Sequence of chain 1.A:
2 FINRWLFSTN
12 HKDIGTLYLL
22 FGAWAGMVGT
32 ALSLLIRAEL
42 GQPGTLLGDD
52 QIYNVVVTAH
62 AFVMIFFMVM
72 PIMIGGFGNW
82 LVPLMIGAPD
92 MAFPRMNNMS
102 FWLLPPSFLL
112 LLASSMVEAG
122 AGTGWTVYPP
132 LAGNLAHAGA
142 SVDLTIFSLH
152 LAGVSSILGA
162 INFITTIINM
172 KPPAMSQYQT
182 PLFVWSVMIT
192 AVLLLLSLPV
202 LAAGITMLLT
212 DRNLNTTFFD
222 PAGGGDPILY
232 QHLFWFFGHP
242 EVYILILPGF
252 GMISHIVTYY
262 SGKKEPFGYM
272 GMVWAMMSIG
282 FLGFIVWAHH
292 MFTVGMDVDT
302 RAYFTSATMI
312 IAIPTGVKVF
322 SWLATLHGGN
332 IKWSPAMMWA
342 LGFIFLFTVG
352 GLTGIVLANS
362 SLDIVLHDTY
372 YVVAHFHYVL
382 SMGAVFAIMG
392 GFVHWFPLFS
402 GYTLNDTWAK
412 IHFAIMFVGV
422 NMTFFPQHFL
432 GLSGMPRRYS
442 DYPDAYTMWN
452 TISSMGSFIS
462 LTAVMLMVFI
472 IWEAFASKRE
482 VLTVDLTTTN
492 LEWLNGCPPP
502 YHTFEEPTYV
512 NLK

Sequence of chain 1.C:
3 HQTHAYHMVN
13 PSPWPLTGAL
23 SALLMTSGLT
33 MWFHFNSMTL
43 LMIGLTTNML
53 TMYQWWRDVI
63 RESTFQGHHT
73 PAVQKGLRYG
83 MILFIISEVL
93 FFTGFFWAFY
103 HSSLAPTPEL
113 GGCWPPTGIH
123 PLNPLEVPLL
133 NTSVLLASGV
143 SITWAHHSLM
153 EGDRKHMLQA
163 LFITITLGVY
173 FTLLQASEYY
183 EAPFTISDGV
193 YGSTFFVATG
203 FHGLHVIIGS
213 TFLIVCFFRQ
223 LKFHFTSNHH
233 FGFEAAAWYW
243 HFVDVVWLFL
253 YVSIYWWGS

Binding-site contacts:
Ligand atom C24 contacts residue HIS233 of chain 1.A at 3.7 Å.
Ligand atom C19 contacts residue TYR304 of chain 1.A at 4.0 Å (hydrophobic).
Ligand atom O25 contacts residue PGV1 of chain 1.YA at 3.7 Å.
Ligand atom C11 contacts residue PHE305 of chain 1.A at 4.0 Å (hydrophobic).
Ligand atom C24 contacts residue HIS103 of chain 1.C at 3.1 Å.
Ligand atom O25 contacts residue HIS233 of chain 1.A at 3.7 Å.
Ligand atom O26 contacts residue HIS103 of chain 1.C at 2.5 Å (h-bond).
Ligand atom C23 contacts residue TRP99 of chain 1.C at 3.7 Å (hydrophobic).
Ligand atom C18 contacts residue PHE305 of chain 1.A at 4.5 Å (hydrophobic).
Ligand atom C21 contacts residue HIS233 of chain 1.A at 3.5 Å.
Ligand atom C11 contacts residue THR301 of chain 1.A at 3.8 Å.
Ligand atom C24 contacts residue TRP99 of chain 1.C at 3.7 Å (hydrophobic).
Ligand atom C2 contacts residue THR301 of chain 1.A at 3.9 Å.
Ligand atom C21 contacts residue TRP288 of chain 1.A at 3.8 Å (hydrophobic).
Ligand atom C15 contacts residue PGV1 of chain 1.YA at 3.9 Å.
Ligand atom C2 contacts residue ASP300 of chain 1.A at 3.6 Å.
Ligand atom C23 contacts residue HIS233 of chain 1.A at 3.7 Å.
Ligand atom C16 contacts residue PGV1 of chain 1.YA at 4.1 Å.
Ligand atom O26 contacts residue TRP99 of chain 1.C at 2.8 Å (h-bond).
Ligand atom O26 contacts residue HIS233 of chain 1.A at 4.1 Å.
Ligand atom C1 contacts residue THR301 of chain 1.A at 4.4 Å.
Ligand atom C2 contacts residue TYR304 of chain 1.A at 4.0 Å (hydrophobic).
Ligand atom C1 contacts residue TYR304 of chain 1.A at 3.5 Å (hydrophobic).
Ligand atom C11 contacts residue TYR304 of chain 1.A at 4.4 Å (hydrophobic).
Ligand atom C20 contacts residue PGV1 of chain 1.YA at 4.3 Å.
Ligand atom O26 contacts residue PGV1 of chain 1.YA at 3.8 Å.
Ligand atom C12 contacts residue THR301 of chain 1.A at 3.8 Å.
Ligand atom C7 contacts residue PGV1 of chain 1.YA at 4.5 Å.
Ligand atom C24 contacts residue PGV1 of chain 1.YA at 4.0 Å.
Ligand atom C22 contacts residue HIS233 of chain 1.A at 4.5 Å.
Ligand atom O26 contacts residue LEU230 of chain 1.A at 4.4 Å.
Ligand atom C22 contacts residue PGV1 of chain 1.YA at 4.3 Å.
Ligand atom C18 contacts residue TRP288 of chain 1.A at 4.1 Å (hydrophobic).
Ligand atom O25 contacts residue HIS103 of chain 1.C at 3.0 Å (h-bond).
Ligand atom C1 contacts residue ASP300 of chain 1.A at 4.4 Å.
Ligand atom C23 contacts residue PGV1 of chain 1.YA at 4.4 Å.
Ligand atom O12 contacts residue THR301 of chain 1.A at 2.7 Å (h-bond).
Ligand atom O3 contacts residue ASP300 of chain 1.A at 3.8 Å.
Ligand atom C12 contacts residue PHE305 of chain 1.A at 3.8 Å (hydrophobic).
Ligand atom C20 contacts residue TRP288 of chain 1.A at 4.2 Å (hydrophobic).

This protein binds this small molecule.
Small molecule (SMILES): C[C@H](CCC(=O)O)[C@H]1CC[C@H]2[C@@H]3[C@H](O)C[C@@H]4C[C@H](O)CC[C@]4(C)[C@H]3C[C@H](O)[C@]12C